Sequence of chain 1.MA:
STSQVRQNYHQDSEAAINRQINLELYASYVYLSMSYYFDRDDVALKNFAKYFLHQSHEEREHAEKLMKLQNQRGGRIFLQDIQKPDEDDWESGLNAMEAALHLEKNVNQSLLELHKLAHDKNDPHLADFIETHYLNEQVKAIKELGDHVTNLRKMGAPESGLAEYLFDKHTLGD

The protein below binds the small molecule below.
Small molecule (SMILES): O=C(NO)c1cccc(C(=O)NO)c1

Sequence of chain 1.KA:
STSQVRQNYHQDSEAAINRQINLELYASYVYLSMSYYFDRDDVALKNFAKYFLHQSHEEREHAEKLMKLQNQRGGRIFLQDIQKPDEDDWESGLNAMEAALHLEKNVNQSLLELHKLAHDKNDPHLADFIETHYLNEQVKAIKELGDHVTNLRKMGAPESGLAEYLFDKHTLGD

Sequence of chain 1.LA:
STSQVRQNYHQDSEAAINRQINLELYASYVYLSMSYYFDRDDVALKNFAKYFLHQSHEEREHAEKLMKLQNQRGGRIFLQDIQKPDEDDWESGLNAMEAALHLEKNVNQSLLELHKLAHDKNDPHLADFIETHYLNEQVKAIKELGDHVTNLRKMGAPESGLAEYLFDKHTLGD

Binding-site contacts:
Ligand atom O12 contacts residue HIS122 of chain 1.MA at 2.4 Å.
Ligand atom C05 contacts residue ASP123 of chain 1.LA at 3.4 Å.
Ligand atom O13 contacts residue HIS122 of chain 1.MA at 4.2 Å.
Ligand atom N03 contacts residue ASP123 of chain 1.LA at 2.5 Å (salt-bridge).
Ligand atom O12 contacts residue HIS122 of chain 1.KA at 4.0 Å.
Ligand atom C10 contacts residue NI1 of chain 1.UD at 2.7 Å.
Ligand atom C09 contacts residue HIS122 of chain 1.LA at 4.5 Å.
Ligand atom C02 contacts residue ASP123 of chain 1.LA at 3.3 Å.
Ligand atom C09 contacts residue ASP123 of chain 1.LA at 4.5 Å.
Ligand atom N11 contacts residue NI1 of chain 1.UD at 2.6 Å (h-bond).
Ligand atom C07 contacts residue ASP123 of chain 1.LA at 4.1 Å.
Ligand atom N11 contacts residue HIS122 of chain 1.LA at 2.9 Å.
Ligand atom N11 contacts residue HIS122 of chain 1.MA at 3.7 Å.
Ligand atom O12 contacts residue NI1 of chain 1.UD at 1.9 Å (h-bond).
Ligand atom C14 contacts residue ASP123 of chain 1.LA at 4.3 Å.
Ligand atom C06 contacts residue ASP123 of chain 1.LA at 3.4 Å.
Ligand atom O12 contacts residue HIS122 of chain 1.LA at 2.4 Å.
Ligand atom C10 contacts residue HIS122 of chain 1.KA at 4.1 Å.
Ligand atom C10 contacts residue HIS122 of chain 1.MA at 4.5 Å.
Ligand atom C10 contacts residue HIS122 of chain 1.LA at 3.5 Å.
Ligand atom O01 contacts residue ASP123 of chain 1.LA at 4.4 Å.
Ligand atom O13 contacts residue HIS122 of chain 1.KA at 3.1 Å (h-bond).
Ligand atom C09 contacts residue NI1 of chain 1.UD at 4.2 Å.
Ligand atom O04 contacts residue ASP123 of chain 1.LA at 3.6 Å.
Ligand atom C08 contacts residue ASP123 of chain 1.LA at 4.3 Å.
Ligand atom O13 contacts residue HIS122 of chain 1.LA at 3.3 Å (h-bond).
Ligand atom O13 contacts residue NI1 of chain 1.UD at 2.1 Å (h-bond).